Sequence of chain 1.D:
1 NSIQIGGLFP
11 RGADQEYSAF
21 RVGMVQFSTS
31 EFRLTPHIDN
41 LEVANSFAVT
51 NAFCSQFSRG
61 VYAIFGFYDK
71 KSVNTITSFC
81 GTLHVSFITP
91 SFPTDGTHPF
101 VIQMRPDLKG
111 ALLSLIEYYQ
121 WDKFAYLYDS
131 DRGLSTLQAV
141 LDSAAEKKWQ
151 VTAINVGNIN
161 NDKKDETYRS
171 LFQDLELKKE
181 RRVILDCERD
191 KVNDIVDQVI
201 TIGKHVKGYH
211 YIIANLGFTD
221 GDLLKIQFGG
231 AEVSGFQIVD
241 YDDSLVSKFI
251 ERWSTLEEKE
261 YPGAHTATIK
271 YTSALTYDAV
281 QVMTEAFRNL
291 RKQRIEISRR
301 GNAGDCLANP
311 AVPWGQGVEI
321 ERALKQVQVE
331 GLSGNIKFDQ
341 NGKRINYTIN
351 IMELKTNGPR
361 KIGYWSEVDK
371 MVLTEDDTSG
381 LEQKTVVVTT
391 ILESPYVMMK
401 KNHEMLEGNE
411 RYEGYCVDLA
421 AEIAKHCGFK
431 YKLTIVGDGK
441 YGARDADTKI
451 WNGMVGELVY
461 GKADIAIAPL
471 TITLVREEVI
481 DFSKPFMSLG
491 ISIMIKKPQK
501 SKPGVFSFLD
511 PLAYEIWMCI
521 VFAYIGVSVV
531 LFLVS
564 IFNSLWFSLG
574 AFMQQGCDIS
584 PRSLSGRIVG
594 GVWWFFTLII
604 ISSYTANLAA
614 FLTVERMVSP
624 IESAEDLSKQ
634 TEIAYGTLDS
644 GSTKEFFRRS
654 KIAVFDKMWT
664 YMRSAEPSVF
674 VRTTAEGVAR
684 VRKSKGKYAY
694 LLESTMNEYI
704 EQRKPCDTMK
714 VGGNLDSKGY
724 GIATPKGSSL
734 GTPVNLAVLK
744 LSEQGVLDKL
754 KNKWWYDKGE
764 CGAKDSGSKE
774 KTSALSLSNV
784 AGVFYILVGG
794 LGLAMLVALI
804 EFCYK

Binding-site contacts:
Ligand atom FAF contacts residue GLU696 of chain 1.D at 2.1 Å.
Ligand atom CAV contacts residue TYR441 of chain 1.D at 3.3 Å (hydrophobic).
Ligand atom NAP contacts residue PRO469 of chain 1.D at 3.2 Å (h-bond).
Ligand atom FAF contacts residue TYR723 of chain 1.D at 2.9 Å.
Ligand atom OAA contacts residue THR471 of chain 1.D at 2.5 Å (h-bond).
Ligand atom OAA contacts residue ARG476 of chain 1.D at 2.5 Å (salt-bridge).
Ligand atom CAZ contacts residue GLU696 of chain 1.D at 3.1 Å.
Ligand atom OAE contacts residue SER645 of chain 1.D at 3.0 Å (h-bond).
Ligand atom CAS contacts residue TYR723 of chain 1.D at 3.5 Å (hydrophobic).
Ligand atom CAJ contacts residue GLU696 of chain 1.D at 3.6 Å.
Ligand atom PBA contacts residue SER645 of chain 1.D at 3.1 Å.
Ligand atom CAZ contacts residue TYR723 of chain 1.D at 3.4 Å (hydrophobic).
Ligand atom FAG contacts residue TYR723 of chain 1.D at 3.4 Å.
Ligand atom OAD contacts residue SER645 of chain 1.D at 2.3 Å (h-bond).
Ligand atom FAH contacts residue GLU393 of chain 1.D at 3.5 Å.
Ligand atom OAB contacts residue ARG476 of chain 1.D at 3.0 Å (salt-bridge).
Ligand atom CAW contacts residue TYR441 of chain 1.D at 3.1 Å (hydrophobic).
Ligand atom CAT contacts residue THR471 of chain 1.D at 3.1 Å.
Ligand atom FAH contacts residue TYR441 of chain 1.D at 3.1 Å.
Ligand atom CAZ contacts residue TYR441 of chain 1.D at 3.3 Å (hydrophobic).
Ligand atom CAJ contacts residue TYR441 of chain 1.D at 3.1 Å (hydrophobic).
Ligand atom CAI contacts residue TYR441 of chain 1.D at 3.4 Å (hydrophobic).
Ligand atom CAV contacts residue GLU696 of chain 1.D at 3.6 Å.
Ligand atom CAL contacts residue THR677 of chain 1.D at 3.7 Å.
Ligand atom NAP contacts residue THR471 of chain 1.D at 3.4 Å (h-bond).
Ligand atom CAW contacts residue GLU696 of chain 1.D at 3.5 Å.
Ligand atom CAI contacts residue GLU696 of chain 1.D at 3.2 Å.
Ligand atom OAC contacts residue SER645 of chain 1.D at 2.7 Å (h-bond).
Ligand atom CAJ contacts residue TYR723 of chain 1.D at 3.2 Å (hydrophobic).
Ligand atom OAA contacts residue LEU470 of chain 1.D at 3.1 Å.
Ligand atom CAS contacts residue TYR441 of chain 1.D at 2.9 Å (hydrophobic).
Ligand atom FAG contacts residue TYR441 of chain 1.D at 3.3 Å.
Ligand atom CAJ contacts residue PRO469 of chain 1.D at 3.2 Å (hydrophobic).
Ligand atom CAR contacts residue GLU696 of chain 1.D at 3.1 Å.
Ligand atom OAQ contacts residue THR677 of chain 1.D at 2.8 Å (h-bond).
Ligand atom OAC contacts residue GLY644 of chain 1.D at 3.2 Å.
Ligand atom NAY contacts residue TYR441 of chain 1.D at 3.6 Å.
Ligand atom CAM contacts residue GLU696 of chain 1.D at 3.3 Å.
Ligand atom CAS contacts residue GLU696 of chain 1.D at 3.2 Å.
Ligand atom CAR contacts residue TYR441 of chain 1.D at 3.2 Å (hydrophobic).

The protein below binds the small molecule below.
Small molecule (SMILES): O=c1[nH]c2cc(C(F)(F)F)c(N3CCOCC3)cc2n(CP(=O)(O)O)c1=O